The small molecule below binds the protein below.
Small molecule (SMILES): O=C(O)[C@@H]1CCCC[C@H]1C(=O)O

Binding-site contacts:
Ligand atom O2 contacts residue GLY153 of chain 1.A at 3.3 Å.
Ligand atom O3 contacts residue MG1 of chain 1.D at 3.4 Å.
Ligand atom O contacts residue LYS39 of chain 1.A at 3.2 Å (salt-bridge).
Ligand atom C7 contacts residue GLU58 of chain 1.A at 3.6 Å.
Ligand atom C1 contacts residue GLU58 of chain 1.A at 3.9 Å.
Ligand atom C3 contacts residue MG1 of chain 1.D at 3.0 Å.
Ligand atom C5 contacts residue GLY153 of chain 1.A at 3.5 Å.
Ligand atom C4 contacts residue GLY153 of chain 1.A at 3.8 Å.
Ligand atom C5 contacts residue GLN54 of chain 1.A at 3.5 Å.
Ligand atom C5 contacts residue TRP154 of chain 1.A at 4.1 Å (hydrophobic).
Ligand atom C4 contacts residue TRP154 of chain 1.A at 3.5 Å (hydrophobic).
Ligand atom C contacts residue LEU41 of chain 1.A at 3.4 Å (hydrophobic).
Ligand atom O2 contacts residue MG1 of chain 1.D at 1.9 Å.
Ligand atom O3 contacts residue PHE21 of chain 1.A at 4.0 Å.
Ligand atom C3 contacts residue ADP1 of chain 1.B at 3.5 Å.
Ligand atom O1 contacts residue LEU41 of chain 1.A at 3.1 Å.
Ligand atom C5 contacts residue VAL51 of chain 1.A at 3.8 Å (hydrophobic).
Ligand atom O1 contacts residue ADP1 of chain 1.B at 3.8 Å.
Ligand atom C4 contacts residue PHE21 of chain 1.A at 3.9 Å (hydrophobic).
Ligand atom O1 contacts residue PHE21 of chain 1.A at 3.4 Å.
Ligand atom C3 contacts residue GLY153 of chain 1.A at 4.1 Å.
Ligand atom C2 contacts residue GLY153 of chain 1.A at 3.7 Å.
Ligand atom C contacts residue GLU58 of chain 1.A at 3.5 Å.
Ligand atom C contacts residue LYS39 of chain 1.A at 4.0 Å.
Ligand atom C6 contacts residue LEU55 of chain 1.A at 4.1 Å (hydrophobic).
Ligand atom O3 contacts residue LYS20 of chain 1.A at 3.4 Å.
Ligand atom O1 contacts residue LYS39 of chain 1.A at 4.0 Å.
Ligand atom C7 contacts residue LEU55 of chain 1.A at 3.9 Å (hydrophobic).
Ligand atom O2 contacts residue ASP151 of chain 1.A at 3.3 Å (salt-bridge).
Ligand atom O2 contacts residue ADP1 of chain 1.B at 2.7 Å (h-bond).
Ligand atom C contacts residue ADP1 of chain 1.B at 3.9 Å.
Ligand atom C3 contacts residue TRP154 of chain 1.A at 4.0 Å (hydrophobic).
Ligand atom C6 contacts residue GLN54 of chain 1.A at 3.5 Å.
Ligand atom O contacts residue LEU41 of chain 1.A at 3.6 Å.
Ligand atom O contacts residue GLU58 of chain 1.A at 2.5 Å (salt-bridge).
Ligand atom C1 contacts residue PHE21 of chain 1.A at 3.7 Å (hydrophobic).
Ligand atom O contacts residue ADP1 of chain 1.B at 3.9 Å.
Ligand atom O3 contacts residue ADP1 of chain 1.B at 3.8 Å.
Ligand atom O3 contacts residue TRP154 of chain 1.A at 3.7 Å.
Ligand atom C6 contacts residue VAL51 of chain 1.A at 3.6 Å (hydrophobic).

Sequence of chain 1.A:
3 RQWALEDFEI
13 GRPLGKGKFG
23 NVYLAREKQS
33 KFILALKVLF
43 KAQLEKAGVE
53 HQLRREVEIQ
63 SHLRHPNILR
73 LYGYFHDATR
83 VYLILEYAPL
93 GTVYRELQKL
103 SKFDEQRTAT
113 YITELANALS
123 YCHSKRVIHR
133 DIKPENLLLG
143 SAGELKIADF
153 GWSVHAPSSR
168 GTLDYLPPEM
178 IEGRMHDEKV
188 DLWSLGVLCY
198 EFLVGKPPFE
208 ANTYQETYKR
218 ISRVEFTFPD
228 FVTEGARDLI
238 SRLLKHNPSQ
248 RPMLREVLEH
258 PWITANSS